Binding-site contacts:
Ligand atom O7 contacts residue ASN280 of chain 1.D at 3.5 Å (h-bond).
Ligand atom N2 contacts residue ASN280 of chain 1.D at 4.0 Å.
Ligand atom O5 contacts residue ASN282 of chain 1.D at 2.3 Å (h-bond).
Ligand atom C2 contacts residue ASN282 of chain 1.D at 2.5 Å.
Ligand atom C4 contacts residue ASN282 of chain 1.D at 4.2 Å.
Ligand atom N2 contacts residue ASN282 of chain 1.D at 3.0 Å (h-bond).
Ligand atom C7 contacts residue ASN282 of chain 1.D at 3.7 Å.
Ligand atom O7 contacts residue ASN282 of chain 1.D at 4.0 Å.
Ligand atom C5 contacts residue ASN282 of chain 1.D at 3.6 Å.
Ligand atom O6 contacts residue LYS558 of chain 1.B at 3.5 Å.
Ligand atom C8 contacts residue ASN280 of chain 1.D at 3.4 Å.
Ligand atom C7 contacts residue ASN280 of chain 1.D at 3.4 Å.
Ligand atom C1 contacts residue ASN282 of chain 1.D at 1.4 Å.
Ligand atom C3 contacts residue ASN282 of chain 1.D at 3.8 Å.

The protein below binds the small molecule below.
Small molecule (SMILES): CC(=O)N[C@@H]1[C@@H](O)[C@H](O)[C@@H](CO)O[C@H]1O

Sequence of chain 1.B:
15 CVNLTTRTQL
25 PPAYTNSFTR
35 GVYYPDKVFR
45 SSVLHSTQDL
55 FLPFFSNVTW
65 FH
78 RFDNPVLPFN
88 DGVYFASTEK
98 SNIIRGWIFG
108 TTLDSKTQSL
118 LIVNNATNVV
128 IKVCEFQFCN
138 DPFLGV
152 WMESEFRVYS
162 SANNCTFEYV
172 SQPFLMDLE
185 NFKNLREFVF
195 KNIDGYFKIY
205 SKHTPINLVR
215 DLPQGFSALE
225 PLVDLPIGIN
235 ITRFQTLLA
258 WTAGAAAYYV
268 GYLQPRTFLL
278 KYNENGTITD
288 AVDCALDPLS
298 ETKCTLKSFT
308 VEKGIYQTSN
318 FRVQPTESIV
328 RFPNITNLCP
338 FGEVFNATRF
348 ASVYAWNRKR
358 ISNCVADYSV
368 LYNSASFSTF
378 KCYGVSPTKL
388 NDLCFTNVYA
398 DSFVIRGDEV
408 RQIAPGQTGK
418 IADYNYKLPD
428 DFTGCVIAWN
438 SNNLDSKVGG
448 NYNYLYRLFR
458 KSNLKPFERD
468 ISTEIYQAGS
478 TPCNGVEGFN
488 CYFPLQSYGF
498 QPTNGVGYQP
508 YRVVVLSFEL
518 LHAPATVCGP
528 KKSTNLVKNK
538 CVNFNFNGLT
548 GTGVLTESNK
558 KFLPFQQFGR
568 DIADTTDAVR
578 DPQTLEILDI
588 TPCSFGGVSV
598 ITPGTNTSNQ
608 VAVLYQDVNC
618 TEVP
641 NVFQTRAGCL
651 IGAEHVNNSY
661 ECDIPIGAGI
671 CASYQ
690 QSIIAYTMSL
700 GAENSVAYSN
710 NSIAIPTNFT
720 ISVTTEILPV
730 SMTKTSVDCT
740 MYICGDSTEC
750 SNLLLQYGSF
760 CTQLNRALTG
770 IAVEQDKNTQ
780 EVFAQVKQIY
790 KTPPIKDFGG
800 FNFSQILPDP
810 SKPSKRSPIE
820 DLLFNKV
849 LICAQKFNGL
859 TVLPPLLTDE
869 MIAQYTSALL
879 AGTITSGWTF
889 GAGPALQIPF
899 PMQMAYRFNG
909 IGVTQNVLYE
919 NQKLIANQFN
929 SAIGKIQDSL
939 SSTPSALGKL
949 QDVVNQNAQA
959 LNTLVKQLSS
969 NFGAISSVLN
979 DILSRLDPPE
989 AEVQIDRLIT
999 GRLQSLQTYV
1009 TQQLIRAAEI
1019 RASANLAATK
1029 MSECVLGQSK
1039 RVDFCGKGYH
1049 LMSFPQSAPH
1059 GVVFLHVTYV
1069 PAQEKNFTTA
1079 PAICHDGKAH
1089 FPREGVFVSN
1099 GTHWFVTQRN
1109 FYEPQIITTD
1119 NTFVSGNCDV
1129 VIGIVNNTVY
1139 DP

Sequence of chain 1.D:
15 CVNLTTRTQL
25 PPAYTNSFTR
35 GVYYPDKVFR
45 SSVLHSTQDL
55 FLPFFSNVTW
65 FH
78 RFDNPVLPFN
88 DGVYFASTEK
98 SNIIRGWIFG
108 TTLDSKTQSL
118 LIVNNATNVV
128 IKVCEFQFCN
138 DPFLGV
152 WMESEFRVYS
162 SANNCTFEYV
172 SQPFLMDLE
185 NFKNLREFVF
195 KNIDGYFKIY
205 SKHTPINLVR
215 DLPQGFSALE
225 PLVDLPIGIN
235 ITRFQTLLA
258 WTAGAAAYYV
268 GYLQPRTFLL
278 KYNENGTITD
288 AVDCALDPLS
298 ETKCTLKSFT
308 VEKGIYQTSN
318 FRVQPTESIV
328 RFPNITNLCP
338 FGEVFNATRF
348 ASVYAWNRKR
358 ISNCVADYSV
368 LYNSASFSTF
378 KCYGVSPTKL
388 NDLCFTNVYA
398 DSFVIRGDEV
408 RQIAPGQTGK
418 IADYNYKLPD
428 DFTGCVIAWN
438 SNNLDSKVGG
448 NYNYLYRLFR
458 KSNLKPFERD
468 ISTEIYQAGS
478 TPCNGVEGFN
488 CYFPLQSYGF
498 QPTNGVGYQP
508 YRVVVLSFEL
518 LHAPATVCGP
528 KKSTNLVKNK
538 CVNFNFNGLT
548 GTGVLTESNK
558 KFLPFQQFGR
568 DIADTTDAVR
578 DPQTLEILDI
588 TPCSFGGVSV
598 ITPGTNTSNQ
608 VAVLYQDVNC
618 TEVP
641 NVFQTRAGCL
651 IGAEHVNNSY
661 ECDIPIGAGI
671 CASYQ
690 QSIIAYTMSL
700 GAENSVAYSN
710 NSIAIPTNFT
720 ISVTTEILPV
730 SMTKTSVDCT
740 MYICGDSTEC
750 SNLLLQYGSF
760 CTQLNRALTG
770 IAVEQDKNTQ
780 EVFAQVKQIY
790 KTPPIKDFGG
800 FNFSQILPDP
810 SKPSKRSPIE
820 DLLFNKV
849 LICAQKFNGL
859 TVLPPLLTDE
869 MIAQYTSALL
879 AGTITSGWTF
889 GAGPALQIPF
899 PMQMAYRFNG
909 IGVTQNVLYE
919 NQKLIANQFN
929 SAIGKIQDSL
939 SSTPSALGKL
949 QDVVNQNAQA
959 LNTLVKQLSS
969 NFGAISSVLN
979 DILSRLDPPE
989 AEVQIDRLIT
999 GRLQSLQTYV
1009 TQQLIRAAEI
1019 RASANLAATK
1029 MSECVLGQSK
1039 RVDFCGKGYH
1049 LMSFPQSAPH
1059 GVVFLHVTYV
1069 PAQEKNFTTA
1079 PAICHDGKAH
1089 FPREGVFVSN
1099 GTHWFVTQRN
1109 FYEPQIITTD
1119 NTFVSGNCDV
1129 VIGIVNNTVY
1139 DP